Sequence of chain 7.A:
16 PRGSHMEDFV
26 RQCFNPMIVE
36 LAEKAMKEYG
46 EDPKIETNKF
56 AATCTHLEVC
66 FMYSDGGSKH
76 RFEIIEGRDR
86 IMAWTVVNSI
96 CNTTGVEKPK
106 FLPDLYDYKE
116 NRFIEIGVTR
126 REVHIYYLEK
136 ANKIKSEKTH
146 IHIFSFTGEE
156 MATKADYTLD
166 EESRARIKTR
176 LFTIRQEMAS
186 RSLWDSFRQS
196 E

The small molecule below binds the protein below.
Small molecule (SMILES): O=C1c2c(O)c(=O)ccn2N([C@@H]2c3ccccc3SCc3c2ccc(F)c3F)[C@@H]2COCCN12

Binding-site contacts:
Ligand atom C23 contacts residue TYR44 of chain 7.A at 3.8 Å (hydrophobic).
Ligand atom O2 contacts residue MN1 of chain 7.E at 2.1 Å.
Ligand atom O2 contacts residue MN1 of chain 7.D at 2.4 Å.
Ligand atom C19 contacts residue THR58 of chain 7.A at 3.8 Å.
Ligand atom F1 contacts residue GLU46 of chain 7.A at 3.7 Å.
Ligand atom F2 contacts residue MET41 of chain 7.A at 3.3 Å.
Ligand atom C6 contacts residue GLU81 of chain 7.A at 3.7 Å.
Ligand atom S3 contacts residue LYS54 of chain 7.A at 3.7 Å.
Ligand atom C22 contacts residue ALA40 of chain 7.A at 3.7 Å (hydrophobic).
Ligand atom C18 contacts residue THR58 of chain 7.A at 3.7 Å.
Ligand atom C19 contacts residue HIS61 of chain 7.A at 3.5 Å.
Ligand atom O1 contacts residue LYS135 of chain 7.A at 3.2 Å (salt-bridge).
Ligand atom F1 contacts residue LYS54 of chain 7.A at 3.4 Å.
Ligand atom C10 contacts residue TYR44 of chain 7.A at 3.6 Å (hydrophobic).
Ligand atom C2 contacts residue LYS135 of chain 7.A at 3.8 Å.
Ligand atom C1 contacts residue HIS61 of chain 7.A at 3.8 Å.
Ligand atom O1 contacts residue MN1 of chain 7.D at 2.0 Å.
Ligand atom C6 contacts residue MN1 of chain 7.E at 3.0 Å.
Ligand atom O1 contacts residue GLU120 of chain 7.A at 2.6 Å (salt-bridge).
Ligand atom F2 contacts residue TYR44 of chain 7.A at 3.2 Å.
Ligand atom O1 contacts residue ILE121 of chain 7.A at 3.0 Å (h-bond).
Ligand atom C17 contacts residue THR58 of chain 7.A at 3.8 Å.
Ligand atom C5 contacts residue GLU120 of chain 7.A at 3.5 Å.
Ligand atom C22 contacts residue TYR44 of chain 7.A at 3.5 Å (hydrophobic).
Ligand atom C2 contacts residue TYR131 of chain 7.A at 3.7 Å (hydrophobic).
Ligand atom F2 contacts residue GLU46 of chain 7.A at 3.2 Å.
Ligand atom O2 contacts residue ASP109 of chain 7.A at 3.1 Å (salt-bridge).
Ligand atom C5 contacts residue MN1 of chain 7.E at 3.2 Å.
Ligand atom O1 contacts residue HIS61 of chain 7.A at 3.2 Å (h-bond).
Ligand atom O3 contacts residue MN1 of chain 7.E at 1.9 Å.
Ligand atom C4 contacts residue MN1 of chain 7.E at 3.6 Å.
Ligand atom O3 contacts residue GLU81 of chain 7.A at 2.9 Å (salt-bridge).
Ligand atom C1 contacts residue GLU120 of chain 7.A at 3.3 Å.
Ligand atom C9 contacts residue TYR44 of chain 7.A at 3.4 Å (hydrophobic).
Ligand atom O2 contacts residue GLU81 of chain 7.A at 3.7 Å.
Ligand atom O2 contacts residue GLU120 of chain 7.A at 3.0 Å (salt-bridge).
Ligand atom C5 contacts residue MN1 of chain 7.D at 3.0 Å.
Ligand atom O2 contacts residue HIS61 of chain 7.A at 3.4 Å.
Ligand atom C1 contacts residue MN1 of chain 7.D at 2.8 Å.
Ligand atom C1 contacts residue LYS135 of chain 7.A at 3.5 Å.